This small molecule binds to this protein.
Small molecule (SMILES): CC(=O)N[C@@H]1[C@@H](O)[C@H](O)[C@@H](CO)O[C@H]1O

Sequence of chain 1.C:
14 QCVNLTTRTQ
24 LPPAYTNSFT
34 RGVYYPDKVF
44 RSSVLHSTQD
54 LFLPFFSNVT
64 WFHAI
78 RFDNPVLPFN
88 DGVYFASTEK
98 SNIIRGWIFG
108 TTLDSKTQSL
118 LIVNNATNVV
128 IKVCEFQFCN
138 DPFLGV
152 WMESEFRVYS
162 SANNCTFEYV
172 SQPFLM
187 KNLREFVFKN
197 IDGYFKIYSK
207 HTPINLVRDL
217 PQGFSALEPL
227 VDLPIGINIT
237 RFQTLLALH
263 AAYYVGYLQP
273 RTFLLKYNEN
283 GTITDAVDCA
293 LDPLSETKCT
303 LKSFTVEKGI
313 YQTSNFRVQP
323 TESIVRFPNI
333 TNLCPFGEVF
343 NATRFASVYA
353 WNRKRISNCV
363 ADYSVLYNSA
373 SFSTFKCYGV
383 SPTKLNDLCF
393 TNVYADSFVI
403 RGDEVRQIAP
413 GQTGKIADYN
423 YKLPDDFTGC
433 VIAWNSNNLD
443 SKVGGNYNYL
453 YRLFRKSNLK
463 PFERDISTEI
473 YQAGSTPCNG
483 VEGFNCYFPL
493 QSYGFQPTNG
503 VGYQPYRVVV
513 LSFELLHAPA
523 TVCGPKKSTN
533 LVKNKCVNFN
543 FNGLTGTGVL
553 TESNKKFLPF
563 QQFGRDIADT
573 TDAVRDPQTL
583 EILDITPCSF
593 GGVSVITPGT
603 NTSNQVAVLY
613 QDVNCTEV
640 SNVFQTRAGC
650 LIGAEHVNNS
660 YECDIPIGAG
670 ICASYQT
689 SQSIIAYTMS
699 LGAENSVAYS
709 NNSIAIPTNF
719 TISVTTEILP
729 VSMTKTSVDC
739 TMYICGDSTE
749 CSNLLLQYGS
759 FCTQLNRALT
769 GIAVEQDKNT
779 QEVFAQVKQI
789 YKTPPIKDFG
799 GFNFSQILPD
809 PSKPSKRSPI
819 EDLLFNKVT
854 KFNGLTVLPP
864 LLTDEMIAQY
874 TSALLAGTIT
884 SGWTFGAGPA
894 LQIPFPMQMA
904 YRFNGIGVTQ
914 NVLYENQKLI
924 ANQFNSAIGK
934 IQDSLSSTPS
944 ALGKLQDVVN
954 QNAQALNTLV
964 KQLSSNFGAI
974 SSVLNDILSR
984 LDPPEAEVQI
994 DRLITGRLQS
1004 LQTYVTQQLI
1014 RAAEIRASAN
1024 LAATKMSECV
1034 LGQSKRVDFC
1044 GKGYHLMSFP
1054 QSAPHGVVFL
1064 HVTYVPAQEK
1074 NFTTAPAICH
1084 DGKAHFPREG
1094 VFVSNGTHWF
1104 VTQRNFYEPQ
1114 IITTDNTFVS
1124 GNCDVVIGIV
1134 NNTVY

Binding-site contacts:
Ligand atom O5 contacts residue HIS655 of chain 1.C at 3.9 Å.
Ligand atom C5 contacts residue ASN657 of chain 1.C at 3.6 Å.
Ligand atom C8 contacts residue ASN657 of chain 1.C at 4.1 Å.
Ligand atom C5 contacts residue HIS655 of chain 1.C at 4.2 Å.
Ligand atom C4 contacts residue ASN657 of chain 1.C at 4.2 Å.
Ligand atom C1 contacts residue ASN657 of chain 1.C at 1.4 Å.
Ligand atom C2 contacts residue ASN657 of chain 1.C at 2.5 Å.
Ligand atom O5 contacts residue ASN657 of chain 1.C at 2.4 Å (h-bond).
Ligand atom C3 contacts residue ASN657 of chain 1.C at 3.8 Å.
Ligand atom C6 contacts residue HIS655 of chain 1.C at 3.4 Å.
Ligand atom O7 contacts residue ASN657 of chain 1.C at 3.5 Å (h-bond).
Ligand atom O6 contacts residue HIS655 of chain 1.C at 2.9 Å (h-bond).
Ligand atom C7 contacts residue ASN657 of chain 1.C at 3.4 Å.
Ligand atom N2 contacts residue ASN657 of chain 1.C at 2.9 Å (h-bond).
Ligand atom O5 contacts residue VAL656 of chain 1.C at 4.4 Å.